Binding-site contacts:
Ligand atom C21 contacts residue GLN110 of chain 1.A at 3.3 Å.
Ligand atom C38 contacts residue ALA100 of chain 1.A at 3.8 Å (hydrophobic).
Ligand atom C26 contacts residue ASN101 of chain 1.A at 3.6 Å.
Ligand atom C22 contacts residue GLY71 of chain 1.A at 3.4 Å.
Ligand atom N18 contacts residue GLY71 of chain 1.A at 3.0 Å (h-bond).
Ligand atom C34 contacts residue HIS125 of chain 1.A at 3.7 Å.
Ligand atom C24 contacts residue ASN101 of chain 1.A at 3.7 Å.
Ligand atom C20 contacts residue GLN110 of chain 1.A at 3.2 Å.
Ligand atom O25 contacts residue ALA100 of chain 1.A at 3.5 Å (h-bond).
Ligand atom O01 contacts residue PHE59 of chain 1.A at 3.6 Å.
Ligand atom C21 contacts residue GLY71 of chain 1.A at 3.7 Å.
Ligand atom C02 contacts residue PHE59 of chain 1.A at 3.8 Å (hydrophobic).
Ligand atom N43 contacts residue PHE59 of chain 1.A at 3.8 Å.
Ligand atom C36 contacts residue ARG54 of chain 1.A at 3.6 Å.
Ligand atom C39 contacts residue PHE112 of chain 1.A at 3.4 Å (hydrophobic).
Ligand atom O42 contacts residue ARG54 of chain 1.A at 2.7 Å (salt-bridge).
Ligand atom C22 contacts residue GLN110 of chain 1.A at 3.4 Å.
Ligand atom C15 contacts residue GLY71 of chain 1.A at 3.2 Å.
Ligand atom C38 contacts residue ARG54 of chain 1.A at 3.7 Å.
Ligand atom C24 contacts residue THR106 of chain 1.A at 3.3 Å.
Ligand atom C19 contacts residue GLY71 of chain 1.A at 3.8 Å.
Ligand atom N37 contacts residue ASN101 of chain 1.A at 2.8 Å (h-bond).
Ligand atom O27 contacts residue GLN62 of chain 1.A at 3.1 Å (h-bond).
Ligand atom C20 contacts residue GLN62 of chain 1.A at 3.6 Å.
Ligand atom C20 contacts residue GLY71 of chain 1.A at 3.4 Å.
Ligand atom C40 contacts residue HIS125 of chain 1.A at 3.8 Å.
Ligand atom C38 contacts residue GLN62 of chain 1.A at 3.4 Å.
Ligand atom C14 contacts residue GLY71 of chain 1.A at 3.2 Å.
Ligand atom C41 contacts residue HIS125 of chain 1.A at 3.5 Å.
Ligand atom C48 contacts residue LYS147 of chain 1.A at 2.8 Å.
Ligand atom O28 contacts residue ALA102 of chain 1.A at 3.6 Å.
Ligand atom C19 contacts residue ASN101 of chain 1.A at 3.4 Å.
Ligand atom C35 contacts residue ARG54 of chain 1.A at 3.5 Å.
Ligand atom C44 contacts residue PHE59 of chain 1.A at 3.6 Å (hydrophobic).
Ligand atom C26 contacts residue GLN62 of chain 1.A at 3.7 Å.
Ligand atom N49 contacts residue LYS147 of chain 1.A at 3.1 Å (salt-bridge).
Ligand atom C40 contacts residue PHE112 of chain 1.A at 3.4 Å (hydrophobic).
Ligand atom C08 contacts residue ARG54 of chain 1.A at 3.8 Å.
Ligand atom O25 contacts residue ASN101 of chain 1.A at 3.3 Å.
Ligand atom C32 contacts residue ARG54 of chain 1.A at 3.7 Å.

A protein and the small-molecule ligand that binds it are described below.
Small molecule (SMILES): NCCOCCNC(=O)[C@@H]1CCNC(=O)/C=C/C(=O)N2CCC[C@H](C2)C(=O)N[C@@H](Cc2ccco2)C(=O)NCc2ccccc2CC(=O)N1

Sequence of chain 1.A:
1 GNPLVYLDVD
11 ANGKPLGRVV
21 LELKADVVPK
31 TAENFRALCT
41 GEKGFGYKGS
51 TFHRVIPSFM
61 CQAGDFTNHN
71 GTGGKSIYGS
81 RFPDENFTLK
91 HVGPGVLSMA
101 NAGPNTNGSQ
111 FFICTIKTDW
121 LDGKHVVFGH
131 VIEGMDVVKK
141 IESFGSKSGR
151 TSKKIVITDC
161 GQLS